The protein below binds the small molecule below.
Small molecule (SMILES): C#CCNC(=O)[C@H](CNC(=O)[C@H](CNC(=O)CNC(=O)c1cccc(O)c1O)NC(=O)c1cccc(O)c1O)NC(=O)c1cccc(O)c1O

Binding-site contacts:
Ligand atom CBA contacts residue HIS261 of chain 1.A at 3.3 Å.
Ligand atom CBP contacts residue FE1 of chain 1.C at 3.0 Å.
Ligand atom CBU contacts residue HIS261 of chain 1.A at 3.4 Å.
Ligand atom CBR contacts residue FE1 of chain 1.C at 2.9 Å.
Ligand atom O contacts residue ARG102 of chain 1.A at 3.0 Å (salt-bridge).
Ligand atom OAD contacts residue SER186 of chain 1.A at 2.8 Å (h-bond).
Ligand atom OAI contacts residue FE1 of chain 1.C at 2.0 Å.
Ligand atom OAM contacts residue FE1 of chain 1.C at 2.1 Å.
Ligand atom C contacts residue ALA160 of chain 1.A at 3.2 Å (hydrophobic).
Ligand atom NBE contacts residue HIS261 of chain 1.A at 2.9 Å (h-bond).
Ligand atom O contacts residue ALA160 of chain 1.A at 3.3 Å.
Ligand atom OAB contacts residue ARG102 of chain 1.A at 3.2 Å (salt-bridge).
Ligand atom OAH contacts residue FE1 of chain 1.C at 2.1 Å.
Ligand atom OAK contacts residue FE1 of chain 1.C at 2.1 Å.
Ligand atom CAR contacts residue PRO224 of chain 1.A at 3.6 Å (hydrophobic).
Ligand atom O contacts residue TYR161 of chain 1.A at 3.5 Å (h-bond).
Ligand atom CAS contacts residue PRO221 of chain 1.A at 3.6 Å (hydrophobic).
Ligand atom CBQ contacts residue FE1 of chain 1.C at 2.9 Å.
Ligand atom CBA contacts residue ALA160 of chain 1.A at 3.4 Å (hydrophobic).
Ligand atom CAX contacts residue ARG99 of chain 1.A at 3.5 Å.
Ligand atom CBO contacts residue FE1 of chain 1.C at 2.9 Å.
Ligand atom CB contacts residue TYR161 of chain 1.A at 3.6 Å (hydrophobic).
Ligand atom CBJ contacts residue HIS261 of chain 1.A at 3.4 Å.
Ligand atom CBH contacts residue ARG99 of chain 1.A at 3.5 Å.
Ligand atom OAB contacts residue ARG99 of chain 1.A at 3.0 Å (salt-bridge).
Ligand atom CBR contacts residue HIS261 of chain 1.A at 3.4 Å.
Ligand atom NBD contacts residue LEU120 of chain 1.A at 3.5 Å.
Ligand atom OAD contacts residue TRP188 of chain 1.A at 3.0 Å (h-bond).
Ligand atom OAJ contacts residue FE1 of chain 1.C at 2.2 Å.
Ligand atom OAL contacts residue FE1 of chain 1.C at 2.1 Å.
Ligand atom CBN contacts residue FE1 of chain 1.C at 2.9 Å.
Ligand atom CAV contacts residue HIS261 of chain 1.A at 3.6 Å.
Ligand atom CBN contacts residue PRO224 of chain 1.A at 3.4 Å (hydrophobic).
Ligand atom OAC contacts residue LEU120 of chain 1.A at 3.6 Å.
Ligand atom CBS contacts residue FE1 of chain 1.C at 3.0 Å.
Ligand atom CAY contacts residue ARG99 of chain 1.A at 3.3 Å.
Ligand atom NBE contacts residue ALA160 of chain 1.A at 3.2 Å.
Ligand atom OAH contacts residue PRO224 of chain 1.A at 3.4 Å.
Ligand atom CAA contacts residue ARG99 of chain 1.A at 3.6 Å.
Ligand atom N contacts residue HIS261 of chain 1.A at 3.5 Å (h-bond).

Sequence of chain 1.A:
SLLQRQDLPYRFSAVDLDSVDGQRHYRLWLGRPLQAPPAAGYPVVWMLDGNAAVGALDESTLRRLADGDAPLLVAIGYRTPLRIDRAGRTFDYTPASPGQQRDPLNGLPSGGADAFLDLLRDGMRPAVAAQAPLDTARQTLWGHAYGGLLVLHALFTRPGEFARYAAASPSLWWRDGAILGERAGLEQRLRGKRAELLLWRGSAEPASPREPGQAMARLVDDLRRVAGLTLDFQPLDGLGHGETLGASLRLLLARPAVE